Binding-site contacts:
Ligand atom C1 contacts residue ASN12 of chain 3.C at 2.2 Å.
Ligand atom N2 contacts residue ASN12 of chain 3.C at 3.8 Å.
Ligand atom C5 contacts residue ASN12 of chain 3.C at 4.1 Å.
Ligand atom O7 contacts residue ASN12 of chain 3.C at 3.7 Å.
Ligand atom C2 contacts residue ASN12 of chain 3.C at 3.2 Å.
Ligand atom O5 contacts residue ASN12 of chain 3.C at 2.7 Å (h-bond).
Ligand atom C7 contacts residue ASN12 of chain 3.C at 3.9 Å.

The protein below binds the small molecule below.
Small molecule (SMILES): CC(=O)N[C@H]1[C@H](O[C@H]2[C@H](O)[C@@H](NC(C)=O)CO[C@@H]2CO)O[C@H](CO)[C@@H](O)[C@@H]1O

Sequence of chain 3.C:
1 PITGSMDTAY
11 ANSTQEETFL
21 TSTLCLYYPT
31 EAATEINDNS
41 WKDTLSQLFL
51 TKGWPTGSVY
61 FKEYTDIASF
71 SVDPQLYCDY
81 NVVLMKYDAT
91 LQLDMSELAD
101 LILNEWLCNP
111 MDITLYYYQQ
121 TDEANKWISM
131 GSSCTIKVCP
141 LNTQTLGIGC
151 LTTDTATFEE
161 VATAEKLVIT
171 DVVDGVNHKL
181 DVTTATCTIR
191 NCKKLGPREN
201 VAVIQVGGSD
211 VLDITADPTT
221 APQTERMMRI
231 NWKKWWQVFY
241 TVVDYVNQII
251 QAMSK